A small-molecule ligand and the protein it binds are described below.
Small molecule (SMILES): CC1(C)[C@@H]2CC[C@@]1(C)C(=O)C2

Binding-site contacts:
Ligand atom C7 contacts residue VAL295 of chain 1.A at 4.4 Å (hydrophobic).
Ligand atom O contacts residue TYR96 of chain 1.A at 2.8 Å (h-bond).
Ligand atom C2 contacts residue TYR96 of chain 1.A at 3.4 Å (hydrophobic).
Ligand atom C8 contacts residue VAL295 of chain 1.A at 3.5 Å (hydrophobic).
Ligand atom C2 contacts residue LEU244 of chain 1.A at 4.1 Å (hydrophobic).
Ligand atom C9 contacts residue VAL295 of chain 1.A at 4.0 Å (hydrophobic).
Ligand atom C5 contacts residue O1 of chain 1.D at 3.0 Å.
Ligand atom C10 contacts residue VAL247 of chain 1.A at 3.9 Å (hydrophobic).
Ligand atom C5 contacts residue HEM1 of chain 1.C at 3.8 Å.
Ligand atom C8 contacts residue ASP297 of chain 1.A at 3.9 Å.
Ligand atom O contacts residue PHE87 of chain 1.A at 3.5 Å.
Ligand atom C3 contacts residue THR101 of chain 1.A at 3.9 Å.
Ligand atom C6 contacts residue VAL247 of chain 1.A at 4.1 Å (hydrophobic).
Ligand atom C10 contacts residue PHE87 of chain 1.A at 4.0 Å (hydrophobic).
Ligand atom C10 contacts residue VAL396 of chain 1.A at 4.4 Å (hydrophobic).
Ligand atom C10 contacts residue ILE395 of chain 1.A at 4.3 Å (hydrophobic).
Ligand atom C4 contacts residue HEM1 of chain 1.C at 3.5 Å.
Ligand atom C6 contacts residue O1 of chain 1.D at 3.9 Å.
Ligand atom C6 contacts residue GLY248 of chain 1.A at 4.1 Å.
Ligand atom C3 contacts residue HEM1 of chain 1.C at 4.3 Å.
Ligand atom C9 contacts residue HEM1 of chain 1.C at 4.0 Å.
Ligand atom C7 contacts residue O1 of chain 1.D at 4.2 Å.
Ligand atom C10 contacts residue THR185 of chain 1.A at 4.3 Å.
Ligand atom C9 contacts residue VAL396 of chain 1.A at 4.4 Å (hydrophobic).
Ligand atom C4 contacts residue O1 of chain 1.D at 3.8 Å.
Ligand atom C8 contacts residue HEM1 of chain 1.C at 4.0 Å.
Ligand atom C3 contacts residue LEU244 of chain 1.A at 3.9 Å (hydrophobic).
Ligand atom C3 contacts residue TYR96 of chain 1.A at 3.7 Å (hydrophobic).
Ligand atom C6 contacts residue LEU244 of chain 1.A at 4.1 Å (hydrophobic).
Ligand atom C2 contacts residue PHE87 of chain 1.A at 4.0 Å (hydrophobic).
Ligand atom O contacts residue LEU244 of chain 1.A at 3.9 Å.
Ligand atom C5 contacts residue LEU244 of chain 1.A at 4.2 Å (hydrophobic).
Ligand atom C9 contacts residue O1 of chain 1.D at 3.4 Å.
Ligand atom C8 contacts residue ILE395 of chain 1.A at 4.3 Å (hydrophobic).
Ligand atom C9 contacts residue THR252 of chain 1.A at 3.8 Å.

Sequence of chain 1.A:
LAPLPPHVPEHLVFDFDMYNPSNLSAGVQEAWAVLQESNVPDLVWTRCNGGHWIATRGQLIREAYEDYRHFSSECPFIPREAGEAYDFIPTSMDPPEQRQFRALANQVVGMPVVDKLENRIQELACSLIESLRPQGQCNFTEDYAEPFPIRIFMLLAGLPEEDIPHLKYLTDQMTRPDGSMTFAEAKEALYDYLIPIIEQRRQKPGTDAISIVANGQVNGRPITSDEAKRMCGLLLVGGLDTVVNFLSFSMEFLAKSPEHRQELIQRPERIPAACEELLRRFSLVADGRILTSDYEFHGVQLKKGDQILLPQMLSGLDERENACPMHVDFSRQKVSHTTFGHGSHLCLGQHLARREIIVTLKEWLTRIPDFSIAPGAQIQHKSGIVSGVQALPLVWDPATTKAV